Sequence of chain 1.A:
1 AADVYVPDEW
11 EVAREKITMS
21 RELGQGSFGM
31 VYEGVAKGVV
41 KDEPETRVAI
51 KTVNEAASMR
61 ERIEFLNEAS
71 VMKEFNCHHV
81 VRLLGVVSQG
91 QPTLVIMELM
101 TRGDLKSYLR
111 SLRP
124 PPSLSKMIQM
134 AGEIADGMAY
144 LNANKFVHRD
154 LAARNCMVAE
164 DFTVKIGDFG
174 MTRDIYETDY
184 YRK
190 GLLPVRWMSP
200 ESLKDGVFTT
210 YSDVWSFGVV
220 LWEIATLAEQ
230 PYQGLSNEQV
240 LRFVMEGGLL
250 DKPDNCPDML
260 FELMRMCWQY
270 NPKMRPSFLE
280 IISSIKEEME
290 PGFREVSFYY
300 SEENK

Binding-site contacts:
Ligand atom N9 contacts residue PHE165 of chain 1.A at 3.7 Å.
Ligand atom C2 contacts residue PHE165 of chain 1.A at 3.6 Å (hydrophobic).
Ligand atom C10 contacts residue GLN132 of chain 1.A at 3.9 Å.
Ligand atom C10 contacts residue LYS129 of chain 1.A at 3.8 Å.
Ligand atom C14 contacts residue GLN132 of chain 1.A at 3.7 Å.
Ligand atom N12 contacts residue LEU109 of chain 1.A at 3.9 Å.
Ligand atom C14 contacts residue GLU289 of chain 1.A at 3.5 Å.
Ligand atom C11 contacts residue MET133 of chain 1.A at 3.7 Å (hydrophobic).
Ligand atom C11 contacts residue TYR108 of chain 1.A at 3.6 Å (hydrophobic).
Ligand atom N12 contacts residue LEU112 of chain 1.A at 3.9 Å.
Ligand atom C21 contacts residue GLU289 of chain 1.A at 3.2 Å.
Ligand atom C13 contacts residue GLN132 of chain 1.A at 3.8 Å.
Ligand atom C15 contacts residue PHE165 of chain 1.A at 3.8 Å (hydrophobic).
Ligand atom C2 contacts residue LYS129 of chain 1.A at 3.9 Å.
Ligand atom C27 contacts residue GLY291 of chain 1.A at 3.6 Å.
Ligand atom C15 contacts residue ASP164 of chain 1.A at 3.7 Å.
Ligand atom C8 contacts residue PHE165 of chain 1.A at 3.8 Å (hydrophobic).
Ligand atom C7 contacts residue LYS129 of chain 1.A at 3.8 Å.
Ligand atom C6 contacts residue TYR108 of chain 1.A at 3.5 Å (hydrophobic).
Ligand atom C6 contacts residue PHE165 of chain 1.A at 3.9 Å (hydrophobic).
Ligand atom C7 contacts residue PHE165 of chain 1.A at 3.9 Å (hydrophobic).
Ligand atom C14 contacts residue GLU136 of chain 1.A at 3.7 Å.
Ligand atom C19 contacts residue GLU289 of chain 1.A at 3.3 Å.
Ligand atom C18 contacts residue ASP164 of chain 1.A at 3.5 Å.
Ligand atom C21 contacts residue GLU136 of chain 1.A at 3.5 Å.
Ligand atom C21 contacts residue THR166 of chain 1.A at 3.4 Å.
Ligand atom N12 contacts residue MET133 of chain 1.A at 3.5 Å.
Ligand atom N12 contacts residue TYR108 of chain 1.A at 3.5 Å.
Ligand atom C27 contacts residue PRO290 of chain 1.A at 3.6 Å (hydrophobic).
Ligand atom N20 contacts residue GLU289 of chain 1.A at 3.0 Å (salt-bridge).
Ligand atom C15 contacts residue THR166 of chain 1.A at 3.9 Å.
Ligand atom C15 contacts residue GLU289 of chain 1.A at 3.8 Å.
Ligand atom C3 contacts residue MET133 of chain 1.A at 3.9 Å (hydrophobic).
Ligand atom C13 contacts residue PHE165 of chain 1.A at 3.5 Å (hydrophobic).
Ligand atom C16 contacts residue GLU289 of chain 1.A at 3.8 Å.
Ligand atom C4 contacts residue PHE165 of chain 1.A at 3.6 Å (hydrophobic).
Ligand atom C29 contacts residue PRO290 of chain 1.A at 3.5 Å (hydrophobic).
Ligand atom C1 contacts residue PHE165 of chain 1.A at 3.9 Å (hydrophobic).
Ligand atom C4 contacts residue LYS129 of chain 1.A at 3.9 Å.
Ligand atom C1 contacts residue LYS129 of chain 1.A at 3.8 Å.

This small molecule binds to this protein.
Small molecule (SMILES): N#Cc1ccc2[nH]cc(CCCCN3CCC(NC(=O)c4cccc5c(C#N)c[nH]c45)CC3)c2c1